The protein below binds the small molecule below.
Small molecule (SMILES): c1ccc2c(c1)[nH]c1ccccc12

Sequence of chain 1.C:
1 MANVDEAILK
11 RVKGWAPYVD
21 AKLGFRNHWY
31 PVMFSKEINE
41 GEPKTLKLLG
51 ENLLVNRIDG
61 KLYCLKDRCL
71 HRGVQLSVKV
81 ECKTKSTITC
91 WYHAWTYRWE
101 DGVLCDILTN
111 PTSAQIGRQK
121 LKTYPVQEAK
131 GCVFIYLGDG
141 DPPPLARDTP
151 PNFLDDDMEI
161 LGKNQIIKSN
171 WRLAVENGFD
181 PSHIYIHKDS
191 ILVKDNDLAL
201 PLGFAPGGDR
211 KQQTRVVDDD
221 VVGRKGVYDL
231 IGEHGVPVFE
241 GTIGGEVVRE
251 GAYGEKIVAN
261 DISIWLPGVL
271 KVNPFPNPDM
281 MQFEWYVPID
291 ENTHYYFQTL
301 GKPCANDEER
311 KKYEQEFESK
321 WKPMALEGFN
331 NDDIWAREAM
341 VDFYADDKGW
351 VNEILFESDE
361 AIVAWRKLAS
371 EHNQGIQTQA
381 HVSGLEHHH

Binding-site contacts:
Ligand atom C6 contacts residue ALA259 of chain 1.C at 3.6 Å (hydrophobic).
Ligand atom C8 contacts residue ILE262 of chain 1.C at 2.8 Å (hydrophobic).
Ligand atom C2 contacts residue GLU284 of chain 1.C at 3.9 Å.
Ligand atom C6 contacts residue ILE184 of chain 1.C at 3.6 Å (hydrophobic).
Ligand atom C8 contacts residue HIS183 of chain 1.C at 3.9 Å.
Ligand atom C7 contacts residue ILE262 of chain 1.C at 2.8 Å (hydrophobic).
Ligand atom C5 contacts residue ILE184 of chain 1.C at 3.9 Å (hydrophobic).
Ligand atom C3 contacts residue PHE329 of chain 1.C at 3.9 Å (hydrophobic).
Ligand atom C4A contacts residue VAL272 of chain 1.C at 3.7 Å (hydrophobic).
Ligand atom C8A contacts residue GLY178 of chain 1.C at 3.7 Å.
Ligand atom C7 contacts residue ILE231 of chain 1.C at 4.0 Å (hydrophobic).
Ligand atom C3 contacts residue PHE275 of chain 1.C at 3.7 Å (hydrophobic).
Ligand atom N9 contacts residue GLY178 of chain 1.C at 2.9 Å (h-bond).
Ligand atom N9 contacts residue HIS183 of chain 1.C at 3.5 Å.
Ligand atom C3 contacts residue ASN330 of chain 1.C at 3.8 Å.
Ligand atom C8A contacts residue ILE262 of chain 1.C at 3.5 Å (hydrophobic).
Ligand atom C8A contacts residue ILE184 of chain 1.C at 4.0 Å (hydrophobic).
Ligand atom C8 contacts residue GLY178 of chain 1.C at 4.0 Å.
Ligand atom C2 contacts residue VAL272 of chain 1.C at 4.0 Å (hydrophobic).
Ligand atom C8A contacts residue HIS183 of chain 1.C at 3.8 Å.
Ligand atom C7 contacts residue ILE184 of chain 1.C at 3.5 Å (hydrophobic).
Ligand atom C8 contacts residue ILE184 of chain 1.C at 3.7 Å (hydrophobic).
Ligand atom C4 contacts residue PHE329 of chain 1.C at 3.6 Å (hydrophobic).
Ligand atom C4B contacts residue ILE262 of chain 1.C at 4.0 Å (hydrophobic).
Ligand atom C9A contacts residue GLY178 of chain 1.C at 3.8 Å.
Ligand atom C3 contacts residue GLN282 of chain 1.C at 3.7 Å.
Ligand atom C8 contacts residue ASP180 of chain 1.C at 3.7 Å.
Ligand atom C3 contacts residue VAL272 of chain 1.C at 3.9 Å (hydrophobic).
Ligand atom C1 contacts residue GLU284 of chain 1.C at 3.9 Å.
Ligand atom C5 contacts residue ALA259 of chain 1.C at 3.8 Å (hydrophobic).
Ligand atom C4 contacts residue PHE275 of chain 1.C at 3.7 Å (hydrophobic).
Ligand atom C9A contacts residue VAL272 of chain 1.C at 3.7 Å (hydrophobic).
Ligand atom C4 contacts residue VAL272 of chain 1.C at 3.8 Å (hydrophobic).
Ligand atom C9A contacts residue LEU270 of chain 1.C at 4.0 Å (hydrophobic).
Ligand atom C1 contacts residue VAL272 of chain 1.C at 3.9 Å (hydrophobic).
Ligand atom C2 contacts residue GLN282 of chain 1.C at 3.6 Å.
Ligand atom C1 contacts residue LEU270 of chain 1.C at 3.5 Å (hydrophobic).
Ligand atom C5 contacts residue ILE262 of chain 1.C at 3.9 Å (hydrophobic).
Ligand atom C6 contacts residue ILE262 of chain 1.C at 3.4 Å (hydrophobic).
Ligand atom C2 contacts residue ASN330 of chain 1.C at 3.4 Å.